Sequence of chain 1.FA:
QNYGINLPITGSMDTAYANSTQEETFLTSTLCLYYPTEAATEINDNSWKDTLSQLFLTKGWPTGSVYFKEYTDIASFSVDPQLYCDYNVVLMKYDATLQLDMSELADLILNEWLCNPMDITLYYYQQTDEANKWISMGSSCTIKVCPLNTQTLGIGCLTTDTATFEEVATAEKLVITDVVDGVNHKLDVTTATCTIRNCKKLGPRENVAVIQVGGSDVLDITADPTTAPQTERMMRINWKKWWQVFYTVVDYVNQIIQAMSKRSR

The small molecule below binds the protein below.
Small molecule (SMILES): CC(=O)N[C@@H]1[C@@H](O)[C@H](O)[C@@H](CO)O[C@H]1O

Binding-site contacts:
Ligand atom O5 contacts residue ASN69 of chain 1.FA at 2.3 Å (h-bond).
Ligand atom N2 contacts residue ASN69 of chain 1.FA at 2.9 Å (h-bond).
Ligand atom C7 contacts residue ASN69 of chain 1.FA at 3.7 Å.
Ligand atom O7 contacts residue ASN69 of chain 1.FA at 4.1 Å.
Ligand atom C5 contacts residue ASN69 of chain 1.FA at 3.6 Å.
Ligand atom C4 contacts residue ASN69 of chain 1.FA at 4.2 Å.
Ligand atom C8 contacts residue ASN69 of chain 1.FA at 4.5 Å.
Ligand atom C1 contacts residue ASN69 of chain 1.FA at 1.4 Å.
Ligand atom C3 contacts residue ASN69 of chain 1.FA at 3.8 Å.
Ligand atom C2 contacts residue ASN69 of chain 1.FA at 2.4 Å.